The small molecule below binds the protein below.
Small molecule (SMILES): CC(=O)N[C@H]1[C@H](O[C@H]2[C@H](O)[C@@H](NC(C)=O)CO[C@@H]2CO)O[C@H](CO)[C@@H](O[C@@H]2O[C@H](CO[C@H]3O[C@H](CO)[C@@H](O)[C@H](O[C@H]4O[C@H](CO)[C@@H](O)[C@H](O)[C@@H]4O)[C@@H]3O)[C@@H](O)[C@H](O[C@H]3O[C@H](CO)[C@@H](O)[C@H](O)[C@@H]3O[C@H]3O[C@H](CO)[C@@H](O)[C@H](O)[C@@H]3O)[C@@H]2O)[C@@H]1O

Sequence of chain 1.B:
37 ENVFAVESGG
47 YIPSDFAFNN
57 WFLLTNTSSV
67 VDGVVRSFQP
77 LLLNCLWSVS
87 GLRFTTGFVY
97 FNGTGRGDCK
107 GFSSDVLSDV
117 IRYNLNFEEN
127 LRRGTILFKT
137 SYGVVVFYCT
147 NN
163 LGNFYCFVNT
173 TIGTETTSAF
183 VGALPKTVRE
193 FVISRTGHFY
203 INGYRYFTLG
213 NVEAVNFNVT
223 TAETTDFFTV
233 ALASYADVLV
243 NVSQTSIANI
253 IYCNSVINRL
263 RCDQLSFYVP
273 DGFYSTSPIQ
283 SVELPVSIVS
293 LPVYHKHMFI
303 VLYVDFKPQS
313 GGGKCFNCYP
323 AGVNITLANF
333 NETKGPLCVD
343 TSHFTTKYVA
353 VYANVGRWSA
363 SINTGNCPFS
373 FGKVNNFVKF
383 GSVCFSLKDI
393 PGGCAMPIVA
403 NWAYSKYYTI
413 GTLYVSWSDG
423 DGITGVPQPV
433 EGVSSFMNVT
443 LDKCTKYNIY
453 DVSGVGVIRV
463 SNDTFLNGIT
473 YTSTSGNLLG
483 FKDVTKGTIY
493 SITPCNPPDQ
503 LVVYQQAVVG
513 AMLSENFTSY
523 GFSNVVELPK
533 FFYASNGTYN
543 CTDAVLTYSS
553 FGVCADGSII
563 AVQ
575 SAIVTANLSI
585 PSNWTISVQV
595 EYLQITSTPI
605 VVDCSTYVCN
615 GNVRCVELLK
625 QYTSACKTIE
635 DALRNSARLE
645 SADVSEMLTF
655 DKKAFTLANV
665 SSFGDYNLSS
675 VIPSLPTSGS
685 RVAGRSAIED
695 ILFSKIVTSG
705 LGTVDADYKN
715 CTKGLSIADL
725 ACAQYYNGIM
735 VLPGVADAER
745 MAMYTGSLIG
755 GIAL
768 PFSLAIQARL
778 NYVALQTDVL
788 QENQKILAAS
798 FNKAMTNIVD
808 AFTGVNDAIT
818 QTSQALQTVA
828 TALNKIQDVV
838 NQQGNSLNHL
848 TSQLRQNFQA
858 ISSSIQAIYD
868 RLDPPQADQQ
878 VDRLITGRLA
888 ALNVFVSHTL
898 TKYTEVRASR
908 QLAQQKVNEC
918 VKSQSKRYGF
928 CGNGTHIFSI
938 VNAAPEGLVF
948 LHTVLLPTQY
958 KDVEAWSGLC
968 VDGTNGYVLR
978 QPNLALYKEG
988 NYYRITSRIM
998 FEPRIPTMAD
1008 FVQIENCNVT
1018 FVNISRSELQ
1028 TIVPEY

Binding-site contacts:
Ligand atom C6 contacts residue ARG197 of chain 1.B at 3.7 Å.
Ligand atom O5 contacts residue ARG197 of chain 1.B at 4.2 Å.
Ligand atom C8 contacts residue GLN75 of chain 1.B at 3.9 Å.
Ligand atom C5 contacts residue ASN62 of chain 1.B at 3.7 Å.
Ligand atom C2 contacts residue ASN62 of chain 1.B at 2.5 Å.
Ligand atom O6 contacts residue PHE74 of chain 1.B at 4.0 Å.
Ligand atom C1 contacts residue ARG207 of chain 1.B at 3.8 Å.
Ligand atom C7 contacts residue THR198 of chain 1.B at 4.0 Å.
Ligand atom C3 contacts residue TYR202 of chain 1.B at 3.8 Å (hydrophobic).
Ligand atom O5 contacts residue ASN62 of chain 1.B at 2.3 Å (h-bond).
Ligand atom C7 contacts residue TYR202 of chain 1.B at 4.1 Å (hydrophobic).
Ligand atom O4 contacts residue HIS200 of chain 1.B at 3.6 Å.
Ligand atom C1 contacts residue TYR202 of chain 1.B at 4.0 Å (hydrophobic).
Ligand atom N2 contacts residue TYR202 of chain 1.B at 3.1 Å (h-bond).
Ligand atom C5 contacts residue ARG207 of chain 1.B at 3.6 Å.
Ligand atom C3 contacts residue TYR237 of chain 1.B at 3.5 Å (hydrophobic).
Ligand atom O5 contacts residue PHE74 of chain 1.B at 3.9 Å.
Ligand atom O7 contacts residue HIS200 of chain 1.B at 3.2 Å.
Ligand atom O6 contacts residue ARG207 of chain 1.B at 3.1 Å (salt-bridge).
Ligand atom C4 contacts residue ASN62 of chain 1.B at 4.2 Å.
Ligand atom C1 contacts residue ASN62 of chain 1.B at 1.4 Å.
Ligand atom O7 contacts residue ASN62 of chain 1.B at 3.7 Å.
Ligand atom C8 contacts residue TYR202 of chain 1.B at 4.1 Å (hydrophobic).
Ligand atom O5 contacts residue ARG207 of chain 1.B at 3.5 Å (salt-bridge).
Ligand atom C3 contacts residue ASN62 of chain 1.B at 3.8 Å.
Ligand atom O6 contacts residue PHE74 of chain 1.B at 3.9 Å.
Ligand atom C8 contacts residue THR61 of chain 1.B at 4.1 Å.
Ligand atom C7 contacts residue ASN62 of chain 1.B at 3.6 Å.
Ligand atom O6 contacts residue HIS200 of chain 1.B at 3.8 Å.
Ligand atom C6 contacts residue ARG207 of chain 1.B at 4.0 Å.
Ligand atom C6 contacts residue HIS200 of chain 1.B at 4.0 Å.
Ligand atom C8 contacts residue LEU60 of chain 1.B at 3.4 Å (hydrophobic).
Ligand atom C6 contacts residue ASP115 of chain 1.B at 3.9 Å.
Ligand atom O7 contacts residue THR198 of chain 1.B at 2.8 Å (h-bond).
Ligand atom C4 contacts residue HIS200 of chain 1.B at 4.0 Å.
Ligand atom N2 contacts residue ASN62 of chain 1.B at 3.0 Å (h-bond).
Ligand atom C7 contacts residue HIS200 of chain 1.B at 4.0 Å.
Ligand atom C5 contacts residue HIS200 of chain 1.B at 3.6 Å.
Ligand atom O3 contacts residue TYR237 of chain 1.B at 2.8 Å (h-bond).
Ligand atom C2 contacts residue TYR202 of chain 1.B at 3.8 Å (hydrophobic).